Sequence of chain 1.C:
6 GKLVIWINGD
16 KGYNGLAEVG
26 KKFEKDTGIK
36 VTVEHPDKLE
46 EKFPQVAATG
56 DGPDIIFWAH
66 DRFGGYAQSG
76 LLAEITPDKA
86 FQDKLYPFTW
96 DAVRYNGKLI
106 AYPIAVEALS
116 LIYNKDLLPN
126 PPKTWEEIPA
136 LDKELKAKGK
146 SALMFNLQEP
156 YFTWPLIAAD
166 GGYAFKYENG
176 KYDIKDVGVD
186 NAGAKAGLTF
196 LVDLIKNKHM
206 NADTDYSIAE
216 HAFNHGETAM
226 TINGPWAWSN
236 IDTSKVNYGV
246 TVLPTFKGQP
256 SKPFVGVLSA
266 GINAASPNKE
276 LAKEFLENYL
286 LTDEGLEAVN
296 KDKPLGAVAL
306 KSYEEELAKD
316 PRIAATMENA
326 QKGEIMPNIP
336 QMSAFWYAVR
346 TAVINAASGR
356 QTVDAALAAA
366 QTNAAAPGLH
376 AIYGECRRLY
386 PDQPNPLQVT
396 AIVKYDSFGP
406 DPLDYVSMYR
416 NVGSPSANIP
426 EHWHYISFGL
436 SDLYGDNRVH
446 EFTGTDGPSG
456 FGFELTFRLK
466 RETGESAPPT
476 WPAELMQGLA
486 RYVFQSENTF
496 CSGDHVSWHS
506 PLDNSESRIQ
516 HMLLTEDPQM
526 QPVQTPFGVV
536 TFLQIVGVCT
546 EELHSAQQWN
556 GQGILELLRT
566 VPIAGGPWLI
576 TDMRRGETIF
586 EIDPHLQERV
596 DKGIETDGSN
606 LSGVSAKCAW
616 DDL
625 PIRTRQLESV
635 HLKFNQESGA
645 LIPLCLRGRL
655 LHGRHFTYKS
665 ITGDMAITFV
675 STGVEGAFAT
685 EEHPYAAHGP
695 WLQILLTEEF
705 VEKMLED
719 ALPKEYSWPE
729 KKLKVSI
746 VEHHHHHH

A small-molecule ligand and the protein it binds are described below.
Small molecule (SMILES): CC(C)C[C@H](NC(=O)[C@H](Cc1cnc[nH]1)NC(=O)CNC(=O)[C@H](Cc1ccc(O)cc1)NC(=O)[C@@H](N)CO)C(=O)N[C@@H](CO)C(=O)N[C@@H](C)C(=O)N[C@H](C=O)CO

Binding-site contacts:
Ligand atom CA contacts residue LEU606 of chain 1.C at 3.4 Å (hydrophobic).
Ligand atom ND1 contacts residue PHE495 of chain 1.C at 3.4 Å.
Ligand atom CD2 contacts residue GLU641 of chain 1.C at 3.4 Å.
Ligand atom N contacts residue LEU606 of chain 1.C at 3.5 Å.
Ligand atom CA contacts residue SER502 of chain 1.C at 3.2 Å.
Ligand atom CG contacts residue PHE495 of chain 1.C at 3.5 Å (hydrophobic).
Ligand atom O contacts residue SER502 of chain 1.C at 2.9 Å (h-bond).
Ligand atom CB contacts residue ASP499 of chain 1.C at 3.2 Å.
Ligand atom O contacts residue HIS500 of chain 1.C at 3.3 Å (h-bond).
Ligand atom CD1 contacts residue VAL609 of chain 1.C at 3.3 Å (hydrophobic).
Ligand atom CA contacts residue SER610 of chain 1.C at 3.4 Å.
Ligand atom OG contacts residue TRP503 of chain 1.C at 3.2 Å (h-bond).
Ligand atom N contacts residue TRP503 of chain 1.C at 3.4 Å.
Ligand atom N contacts residue GLY608 of chain 1.C at 3.3 Å (h-bond).
Ligand atom N contacts residue SER502 of chain 1.C at 2.5 Å (h-bond).
Ligand atom NE2 contacts residue ASP499 of chain 1.C at 3.2 Å (salt-bridge).
Ligand atom C contacts residue LEU606 of chain 1.C at 3.5 Å (hydrophobic).
Ligand atom O contacts residue SER610 of chain 1.C at 2.9 Å (h-bond).
Ligand atom CB contacts residue GLU641 of chain 1.C at 3.5 Å.
Ligand atom N contacts residue ASP499 of chain 1.C at 3.1 Å (salt-bridge).
Ligand atom N contacts residue SER610 of chain 1.C at 3.4 Å (h-bond).
Ligand atom CB contacts residue TYR487 of chain 1.C at 3.5 Å (hydrophobic).
Ligand atom CB contacts residue TYR487 of chain 1.C at 3.5 Å (hydrophobic).
Ligand atom CE1 contacts residue PHE495 of chain 1.C at 3.3 Å (hydrophobic).
Ligand atom CA contacts residue ASP499 of chain 1.C at 3.5 Å.
Ligand atom C contacts residue SER502 of chain 1.C at 3.3 Å.
Ligand atom NE2 contacts residue PHE495 of chain 1.C at 3.2 Å.
Ligand atom O contacts residue LEU606 of chain 1.C at 3.4 Å.
Ligand atom O contacts residue VAL501 of chain 1.C at 3.1 Å.
Ligand atom CA contacts residue TYR487 of chain 1.C at 3.4 Å (hydrophobic).
Ligand atom CA contacts residue SER502 of chain 1.C at 3.2 Å.
Ligand atom N contacts residue SER502 of chain 1.C at 3.4 Å (h-bond).
Ligand atom O contacts residue VAL609 of chain 1.C at 3.3 Å.
Ligand atom O contacts residue ASP499 of chain 1.C at 3.2 Å.
Ligand atom OG contacts residue GLU641 of chain 1.C at 3.0 Å (salt-bridge).
Ligand atom O contacts residue HIS500 of chain 1.C at 3.5 Å (h-bond).
Ligand atom O contacts residue SER607 of chain 1.C at 2.7 Å (h-bond).
Ligand atom N contacts residue HIS500 of chain 1.C at 3.0 Å (h-bond).
Ligand atom CA contacts residue HIS500 of chain 1.C at 3.2 Å.
Ligand atom CD2 contacts residue HIS500 of chain 1.C at 3.3 Å.